Binding-site contacts:
Ligand atom N14 contacts residue TYR91 of chain 1.A at 3.1 Å (h-bond).
Ligand atom C16 contacts residue FE1 of chain 1.D at 3.9 Å.
Ligand atom C3 contacts residue PHE285 of chain 1.A at 3.8 Å (hydrophobic).
Ligand atom O42 contacts residue TYR189 of chain 1.A at 2.9 Å (h-bond).
Ligand atom S17 contacts residue PHE285 of chain 1.A at 3.9 Å.
Ligand atom O43 contacts residue TYR189 of chain 1.A at 3.8 Å.
Ligand atom O19 contacts residue SER183 of chain 1.A at 3.0 Å (h-bond).
Ligand atom O43 contacts residue ILE187 of chain 1.A at 4.0 Å.
Ligand atom C2 contacts residue SER183 of chain 1.A at 4.0 Å.
Ligand atom C32 contacts residue FE1 of chain 1.D at 3.7 Å.
Ligand atom C33 contacts residue LEU223 of chain 1.A at 3.9 Å (hydrophobic).
Ligand atom C31 contacts residue SER281 of chain 1.A at 3.8 Å.
Ligand atom C12 contacts residue PHE211 of chain 1.A at 3.9 Å (hydrophobic).
Ligand atom O20 contacts residue ARG87 of chain 1.A at 2.8 Å (salt-bridge).
Ligand atom O15 contacts residue THR331 of chain 1.A at 3.8 Å.
Ligand atom C31 contacts residue ILE187 of chain 1.A at 3.9 Å (hydrophobic).
Ligand atom C10 contacts residue LEU324 of chain 1.A at 3.8 Å (hydrophobic).
Ligand atom C1 contacts residue SER183 of chain 1.A at 3.7 Å.
Ligand atom O19 contacts residue LEU321 of chain 1.A at 3.9 Å.
Ligand atom N11 contacts residue PHE285 of chain 1.A at 4.0 Å.
Ligand atom C16 contacts residue HIS214 of chain 1.A at 3.7 Å.
Ligand atom S17 contacts residue ASP216 of chain 1.A at 4.0 Å.
Ligand atom O43 contacts residue SER281 of chain 1.A at 2.8 Å (h-bond).
Ligand atom C7 contacts residue PHE285 of chain 1.A at 4.0 Å (hydrophobic).
Ligand atom S17 contacts residue FE1 of chain 1.D at 2.8 Å.
Ligand atom O19 contacts residue ARG87 of chain 1.A at 3.2 Å (salt-bridge).
Ligand atom C1 contacts residue ARG87 of chain 1.A at 3.6 Å.
Ligand atom O42 contacts residue VAL272 of chain 1.A at 3.7 Å.
Ligand atom N14 contacts residue CYS104 of chain 1.A at 4.0 Å.
Ligand atom C33 contacts residue SER281 of chain 1.A at 3.8 Å.
Ligand atom O43 contacts residue GLN225 of chain 1.A at 3.9 Å.
Ligand atom C31 contacts residue TYR189 of chain 1.A at 3.8 Å (hydrophobic).
Ligand atom C1 contacts residue LEU321 of chain 1.A at 4.0 Å (hydrophobic).
Ligand atom C37 contacts residue FE1 of chain 1.D at 3.4 Å.
Ligand atom S17 contacts residue HIS214 of chain 1.A at 3.7 Å.
Ligand atom C37 contacts residue VAL272 of chain 1.A at 3.9 Å (hydrophobic).
Ligand atom C16 contacts residue PHE211 of chain 1.A at 3.8 Å (hydrophobic).
Ligand atom C30 contacts residue ILE187 of chain 1.A at 3.7 Å (hydrophobic).
Ligand atom O18 contacts residue ILE187 of chain 1.A at 3.4 Å.
Ligand atom O15 contacts residue LEU324 of chain 1.A at 4.0 Å.

A small-molecule ligand and the protein it binds are described below.
Small molecule (SMILES): CC1(C)S[C@@H]2[C@H](NC(=O)CCC[C@H](N)C(=O)O)C(=O)N2[C@H]1C(=O)O

Sequence of chain 1.A:
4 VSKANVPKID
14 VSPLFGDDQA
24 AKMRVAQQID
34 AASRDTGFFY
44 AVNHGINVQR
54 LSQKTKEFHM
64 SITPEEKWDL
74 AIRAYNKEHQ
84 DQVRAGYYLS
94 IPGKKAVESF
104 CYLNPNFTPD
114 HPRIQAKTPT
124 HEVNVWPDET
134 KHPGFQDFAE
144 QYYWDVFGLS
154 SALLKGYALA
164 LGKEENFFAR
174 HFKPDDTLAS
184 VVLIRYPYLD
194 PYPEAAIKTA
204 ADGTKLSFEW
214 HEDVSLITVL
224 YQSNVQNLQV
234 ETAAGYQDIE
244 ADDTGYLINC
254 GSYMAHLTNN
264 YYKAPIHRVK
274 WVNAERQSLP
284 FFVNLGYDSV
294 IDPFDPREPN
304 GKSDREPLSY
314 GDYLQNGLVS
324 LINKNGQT